Binding-site contacts:
Ligand atom CAS contacts residue LEU127 of chain 1.B at 3.5 Å (hydrophobic).
Ligand atom FAI contacts residue CYS82 of chain 1.B at 3.2 Å.
Ligand atom CBI contacts residue LEU127 of chain 1.B at 3.5 Å (hydrophobic).
Ligand atom CAB contacts residue ILE123 of chain 1.B at 3.7 Å (hydrophobic).
Ligand atom CAT contacts residue CYS82 of chain 1.B at 3.6 Å (hydrophobic).
Ligand atom CAQ contacts residue ARG85 of chain 1.B at 3.1 Å.
Ligand atom CAC contacts residue PHE79 of chain 1.B at 3.7 Å (hydrophobic).
Ligand atom CAM contacts residue ALA89 of chain 1.B at 3.6 Å (hydrophobic).
Ligand atom CAT contacts residue MET161 of chain 1.B at 3.4 Å (hydrophobic).
Ligand atom CAB contacts residue SER86 of chain 1.B at 3.4 Å.
Ligand atom CBL contacts residue CYS82 of chain 1.B at 3.7 Å (hydrophobic).
Ligand atom CAA contacts residue ILE93 of chain 1.B at 3.3 Å (hydrophobic).
Ligand atom CAM contacts residue ARG85 of chain 1.B at 3.5 Å.
Ligand atom CAL contacts residue MET126 of chain 1.B at 3.7 Å (hydrophobic).
Ligand atom FAG contacts residue MET145 of chain 1.B at 3.1 Å.
Ligand atom CAC contacts residue GLN83 of chain 1.B at 3.6 Å.
Ligand atom CAU contacts residue CYS82 of chain 1.B at 3.5 Å (hydrophobic).
Ligand atom CAA contacts residue MET126 of chain 1.B at 3.5 Å (hydrophobic).
Ligand atom OAF contacts residue HIS246 of chain 1.B at 3.0 Å (h-bond).
Ligand atom FAH contacts residue CYS82 of chain 1.B at 3.1 Å.
Ligand atom CAJ contacts residue ILE123 of chain 1.B at 3.5 Å (hydrophobic).
Ligand atom CAN contacts residue ILE123 of chain 1.B at 3.7 Å (hydrophobic).
Ligand atom OAV contacts residue MET126 of chain 1.B at 3.7 Å.
Ligand atom OAD contacts residue SER86 of chain 1.B at 2.9 Å (h-bond).
Ligand atom CAJ contacts residue LYS164 of chain 1.B at 3.4 Å.
Ligand atom CAR contacts residue VAL136 of chain 1.B at 3.7 Å (hydrophobic).
Ligand atom FAH contacts residue MET161 of chain 1.B at 3.4 Å.
Ligand atom OAF contacts residue LEU250 of chain 1.B at 3.7 Å.
Ligand atom CAU contacts residue SER86 of chain 1.B at 3.4 Å.
Ligand atom CBB contacts residue ALA89 of chain 1.B at 3.6 Å (hydrophobic).
Ligand atom CBF contacts residue SER86 of chain 1.B at 3.5 Å.
Ligand atom CBE contacts residue SER86 of chain 1.B at 3.6 Å.
Ligand atom CAJ contacts residue LEU127 of chain 1.B at 3.6 Å (hydrophobic).
Ligand atom CAK contacts residue LYS164 of chain 1.B at 3.1 Å.
Ligand atom OAX contacts residue VAL136 of chain 1.B at 3.7 Å.
Ligand atom OAE contacts residue LEU130 of chain 1.B at 2.8 Å.
Ligand atom FAG contacts residue ILE138 of chain 1.B at 3.7 Å.
Ligand atom CAY contacts residue HIS246 of chain 1.B at 3.6 Å.
Ligand atom OAW contacts residue SER86 of chain 1.B at 3.2 Å (h-bond).
Ligand atom CAO contacts residue LYS164 of chain 1.B at 3.4 Å.

This protein binds this small molecule.
Small molecule (SMILES): COc1ccc(C(=O)n2c(C)c(Cc3ccccc3O[C@@H](C)C(=O)O)c3cc(OC(F)(F)F)ccc32)cc1

Sequence of chain 1.B:
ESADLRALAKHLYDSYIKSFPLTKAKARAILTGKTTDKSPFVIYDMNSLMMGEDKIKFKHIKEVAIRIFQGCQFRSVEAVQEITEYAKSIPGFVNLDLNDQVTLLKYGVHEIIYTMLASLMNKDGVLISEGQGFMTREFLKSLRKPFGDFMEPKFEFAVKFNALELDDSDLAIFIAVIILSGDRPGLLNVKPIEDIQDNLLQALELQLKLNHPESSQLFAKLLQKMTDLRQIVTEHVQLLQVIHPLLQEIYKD